Binding-site contacts:
Ligand atom C5 contacts residue ASN63 of chain 1.T at 3.7 Å.
Ligand atom O4 contacts residue HIS40 of chain 1.T at 3.5 Å (h-bond).
Ligand atom C2 contacts residue ASN63 of chain 1.T at 2.5 Å.
Ligand atom C6 contacts residue HIS40 of chain 1.T at 3.7 Å.
Ligand atom O6 contacts residue HIS40 of chain 1.T at 3.6 Å.
Ligand atom C1 contacts residue ASN63 of chain 1.T at 1.4 Å.
Ligand atom C5 contacts residue HIS40 of chain 1.T at 3.5 Å.
Ligand atom O5 contacts residue ASN63 of chain 1.T at 2.4 Å (h-bond).
Ligand atom C4 contacts residue HIS40 of chain 1.T at 4.3 Å.
Ligand atom C3 contacts residue ASN63 of chain 1.T at 3.8 Å.
Ligand atom C7 contacts residue ASN63 of chain 1.T at 3.6 Å.
Ligand atom C8 contacts residue ASN63 of chain 1.T at 3.9 Å.
Ligand atom C4 contacts residue ASN63 of chain 1.T at 4.2 Å.
Ligand atom O7 contacts residue ASN63 of chain 1.T at 4.5 Å.
Ligand atom N2 contacts residue ASN63 of chain 1.T at 2.9 Å (h-bond).

This small molecule binds to this protein.
Small molecule (SMILES): CC(=O)N[C@H]1[C@H](O[C@H]2[C@H](O)[C@@H](NC(C)=O)CO[C@@H]2CO)O[C@H](CO)[C@@H](O)[C@@H]1O

Sequence of chain 1.T:
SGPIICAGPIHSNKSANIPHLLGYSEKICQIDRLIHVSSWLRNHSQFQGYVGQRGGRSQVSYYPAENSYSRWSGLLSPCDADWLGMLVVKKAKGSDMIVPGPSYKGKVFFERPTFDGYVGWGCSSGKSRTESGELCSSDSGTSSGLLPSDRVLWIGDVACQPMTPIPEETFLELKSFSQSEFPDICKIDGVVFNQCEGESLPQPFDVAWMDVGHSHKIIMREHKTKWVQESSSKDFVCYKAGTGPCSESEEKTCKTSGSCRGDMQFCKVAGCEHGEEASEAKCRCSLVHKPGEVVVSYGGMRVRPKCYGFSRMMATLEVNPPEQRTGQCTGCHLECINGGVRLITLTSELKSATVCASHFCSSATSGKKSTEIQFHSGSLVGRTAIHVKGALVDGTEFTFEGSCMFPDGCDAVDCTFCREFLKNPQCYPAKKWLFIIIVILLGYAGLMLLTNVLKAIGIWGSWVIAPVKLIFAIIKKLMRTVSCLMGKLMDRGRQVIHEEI